Sequence of chain 1.A:
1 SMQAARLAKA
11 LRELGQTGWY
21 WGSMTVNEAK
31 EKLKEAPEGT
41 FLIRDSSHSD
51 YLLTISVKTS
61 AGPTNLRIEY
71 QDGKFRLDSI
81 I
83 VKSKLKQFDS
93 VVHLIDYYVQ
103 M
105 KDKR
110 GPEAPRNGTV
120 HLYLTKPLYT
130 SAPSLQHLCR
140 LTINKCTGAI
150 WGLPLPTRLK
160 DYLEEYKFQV

Binding-site contacts:
Ligand atom CE1 contacts residue ASN65 of chain 1.A at 3.5 Å.
Ligand atom O2P contacts residue THR54 of chain 1.A at 3.1 Å (h-bond).
Ligand atom O contacts residue ILE80 of chain 1.A at 3.0 Å (h-bond).
Ligand atom CG1 contacts residue ASP78 of chain 1.A at 3.5 Å.
Ligand atom CE1 contacts residue ARG67 of chain 1.A at 3.4 Å.
Ligand atom O1P contacts residue ARG67 of chain 1.A at 2.9 Å (salt-bridge).
Ligand atom CB contacts residue VLM11 of chain 1.I at 3.3 Å.
Ligand atom O2P contacts residue SER46 of chain 1.A at 2.9 Å (h-bond).
Ligand atom CB contacts residue ASP78 of chain 1.A at 3.3 Å.
Ligand atom O contacts residue SER79 of chain 1.A at 3.3 Å.
Ligand atom N contacts residue ASN65 of chain 1.A at 3.0 Å (h-bond).
Ligand atom O3P contacts residue SER47 of chain 1.A at 2.7 Å (h-bond).
Ligand atom CG1 contacts residue PRO63 of chain 1.A at 3.2 Å (hydrophobic).
Ligand atom C contacts residue HIS9 of chain 1.I at 3.2 Å.
Ligand atom OH contacts residue ARG44 of chain 1.A at 2.9 Å (salt-bridge).
Ligand atom O contacts residue ASN65 of chain 1.A at 2.7 Å (h-bond).
Ligand atom N contacts residue SER7 of chain 1.I at 3.4 Å (h-bond).
Ligand atom CA contacts residue ASP78 of chain 1.A at 3.3 Å.
Ligand atom N contacts residue ALA61 of chain 1.A at 3.1 Å (h-bond).
Ligand atom CB contacts residue ILE80 of chain 1.A at 3.5 Å (hydrophobic).
Ligand atom N contacts residue ASP78 of chain 1.A at 2.8 Å (salt-bridge).
Ligand atom CA contacts residue VLM11 of chain 1.I at 3.3 Å.
Ligand atom CA contacts residue ASN65 of chain 1.A at 3.5 Å.
Ligand atom O3P contacts residue ARG44 of chain 1.A at 2.9 Å (salt-bridge).
Ligand atom OG1 contacts residue THR64 of chain 1.A at 3.1 Å (h-bond).
Ligand atom N contacts residue HIS9 of chain 1.I at 2.6 Å (h-bond).
Ligand atom OG1 contacts residue LEU66 of chain 1.A at 3.3 Å.
Ligand atom CA contacts residue HIS9 of chain 1.I at 3.2 Å.
Ligand atom O contacts residue THR64 of chain 1.A at 3.0 Å (h-bond).
Ligand atom O2P contacts residue ARG67 of chain 1.A at 2.9 Å (salt-bridge).
Ligand atom O contacts residue HIS9 of chain 1.I at 2.7 Å (h-bond).
Ligand atom C contacts residue ASP78 of chain 1.A at 3.5 Å.
Ligand atom O contacts residue ILE10 of chain 1.I at 3.4 Å.
Ligand atom O contacts residue VLM11 of chain 1.I at 2.9 Å (h-bond).
Ligand atom CB contacts residue SER7 of chain 1.I at 3.4 Å.
Ligand atom N contacts residue VLM11 of chain 1.I at 2.9 Å (h-bond).
Ligand atom O contacts residue ASN65 of chain 1.A at 3.5 Å (h-bond).
Ligand atom OG contacts residue ILE80 of chain 1.A at 3.4 Å.
Ligand atom O contacts residue SER7 of chain 1.I at 2.7 Å (h-bond).
Ligand atom ND1 contacts residue ILE81 of chain 1.A at 3.5 Å.

This protein binds this small molecule.
Small molecule (SMILES): CC[C@H](C)[C@H](NC(=O)[C@H](CO)NC(=O)[C@@H](NC(=O)[C@H](Cc1ccc(OP(=O)(O)O)cc1)NC(=O)[C@H](CC(=O)O)NC(=O)[C@@H]1CCCN1C(=O)[C@@H](NC(=O)[C@@H]1CCCN1)C(C)C)[C@@H](C)O)C(=O)N[C@@H](CC1=NC=NC1)C(=O)N[C@H](C(=O)N[C@H](C(N)=O)C(C)C)[C@@H](C)CC

Sequence of chain 1.I:
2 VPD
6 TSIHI